Sequence of chain 1.G:
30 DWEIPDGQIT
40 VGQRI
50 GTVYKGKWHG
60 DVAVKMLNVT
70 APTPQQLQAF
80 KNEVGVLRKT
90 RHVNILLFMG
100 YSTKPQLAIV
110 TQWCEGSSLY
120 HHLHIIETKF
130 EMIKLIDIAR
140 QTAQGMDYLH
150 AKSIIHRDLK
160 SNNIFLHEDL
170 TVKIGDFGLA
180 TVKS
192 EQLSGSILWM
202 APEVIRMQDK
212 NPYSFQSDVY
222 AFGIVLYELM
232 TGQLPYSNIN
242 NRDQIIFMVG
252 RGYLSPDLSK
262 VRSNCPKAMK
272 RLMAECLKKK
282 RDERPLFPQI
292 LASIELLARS

Sequence of chain 1.H:
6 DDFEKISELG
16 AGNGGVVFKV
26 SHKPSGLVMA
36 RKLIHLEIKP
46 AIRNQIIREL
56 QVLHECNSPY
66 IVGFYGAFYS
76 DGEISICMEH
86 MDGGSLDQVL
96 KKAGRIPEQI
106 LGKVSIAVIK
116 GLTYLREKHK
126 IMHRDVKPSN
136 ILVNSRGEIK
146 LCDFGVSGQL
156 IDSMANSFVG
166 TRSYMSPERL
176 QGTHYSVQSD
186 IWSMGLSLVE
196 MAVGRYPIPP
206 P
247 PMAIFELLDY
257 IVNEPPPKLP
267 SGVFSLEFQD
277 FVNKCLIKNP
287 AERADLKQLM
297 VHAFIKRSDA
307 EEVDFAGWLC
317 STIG

Binding-site contacts:
Ligand atom C12 contacts residue VAL151 of chain 1.H at 3.4 Å (hydrophobic).
Ligand atom N13 contacts residue SER152 of chain 1.H at 2.9 Å (h-bond).
Ligand atom C20 contacts residue ILE81 of chain 1.H at 3.7 Å (hydrophobic).
Ligand atom C7 contacts residue LYS37 of chain 1.H at 3.7 Å.
Ligand atom C12 contacts residue PHE149 of chain 1.H at 3.2 Å (hydrophobic).
Ligand atom C4 contacts residue LYS37 of chain 1.H at 2.9 Å.
Ligand atom C20 contacts residue ASP148 of chain 1.H at 3.6 Å.
Ligand atom I27 contacts residue VAL67 of chain 1.H at 3.4 Å.
Ligand atom C1 contacts residue ASN18 of chain 1.H at 3.5 Å.
Ligand atom F26 contacts residue MET83 of chain 1.H at 3.0 Å.
Ligand atom C1 contacts residue ARG243 of chain 1.G at 3.7 Å.
Ligand atom C22 contacts residue LEU58 of chain 1.H at 3.7 Å (hydrophobic).
Ligand atom C2 contacts residue MET159 of chain 1.H at 3.5 Å (hydrophobic).
Ligand atom C1 contacts residue MET159 of chain 1.H at 3.5 Å (hydrophobic).
Ligand atom O8 contacts residue LYS37 of chain 1.H at 2.7 Å (salt-bridge).
Ligand atom F26 contacts residue ILE81 of chain 1.H at 3.5 Å.
Ligand atom C12 contacts residue LEU155 of chain 1.H at 3.6 Å (hydrophobic).
Ligand atom C14 contacts residue PHE149 of chain 1.H at 3.7 Å (hydrophobic).
Ligand atom C4 contacts residue ACP1 of chain 1.S at 3.6 Å.
Ligand atom O28 contacts residue GLY20 of chain 1.H at 3.5 Å (h-bond).
Ligand atom F18 contacts residue ILE156 of chain 1.H at 3.0 Å.
Ligand atom O8 contacts residue ASP148 of chain 1.H at 2.9 Å (salt-bridge).
Ligand atom F26 contacts residue ASP148 of chain 1.H at 3.3 Å.
Ligand atom F26 contacts residue LYS37 of chain 1.H at 3.7 Å.
Ligand atom N13 contacts residue VAL151 of chain 1.H at 3.2 Å (h-bond).
Ligand atom C7 contacts residue ASP148 of chain 1.H at 3.6 Å.
Ligand atom C25 contacts residue ASP148 of chain 1.H at 3.6 Å.
Ligand atom O28 contacts residue GLY19 of chain 1.H at 3.5 Å.
Ligand atom C11 contacts residue LEU155 of chain 1.H at 3.4 Å (hydrophobic).
Ligand atom C14 contacts residue VAL151 of chain 1.H at 3.5 Å (hydrophobic).
Ligand atom C24 contacts residue CYS147 of chain 1.H at 3.7 Å (hydrophobic).
Ligand atom N13 contacts residue PHE149 of chain 1.H at 3.4 Å (h-bond).
Ligand atom C16 contacts residue LEU155 of chain 1.H at 3.5 Å (hydrophobic).
Ligand atom O5 contacts residue ASP148 of chain 1.H at 3.6 Å (salt-bridge).
Ligand atom C14 contacts residue GLY150 of chain 1.H at 3.5 Å.
Ligand atom C21 contacts residue PHE149 of chain 1.H at 3.5 Å (hydrophobic).
Ligand atom C11 contacts residue PHE149 of chain 1.H at 3.4 Å (hydrophobic).
Ligand atom O5 contacts residue LYS37 of chain 1.H at 3.2 Å (salt-bridge).
Ligand atom N19 contacts residue ILE81 of chain 1.H at 3.4 Å.
Ligand atom C14 contacts residue SER152 of chain 1.H at 3.0 Å.

A small-molecule ligand and the protein it binds are described below.
Small molecule (SMILES): C[C@H](O)CONC(=O)c1oc2c(F)cncc2c1Nc1ccc(I)cc1F